A protein and the small-molecule ligand that binds it are described below.
Small molecule (SMILES): CC(=O)N[C@H]1[C@H](O[C@H]2[C@H](O)[C@@H](NC(C)=O)CO[C@@H]2CO)O[C@H](CO)[C@@H](O)[C@@H]1O

Binding-site contacts:
Ligand atom C2 contacts residue THR156 of chain 40.A at 3.9 Å.
Ligand atom C8 contacts residue ASN154 of chain 40.A at 3.9 Å.
Ligand atom C7 contacts residue GLY150 of chain 40.A at 4.3 Å.
Ligand atom C3 contacts residue THR156 of chain 40.A at 4.0 Å.
Ligand atom O7 contacts residue GLY150 of chain 40.A at 3.4 Å (h-bond).
Ligand atom C5 contacts residue THR156 of chain 40.A at 4.3 Å.
Ligand atom C1 contacts residue ASN154 of chain 40.A at 3.0 Å.
Ligand atom C2 contacts residue ASN154 of chain 40.A at 4.0 Å.
Ligand atom N2 contacts residue THR156 of chain 40.A at 3.8 Å.
Ligand atom N2 contacts residue ASN154 of chain 40.A at 3.8 Å.
Ligand atom O7 contacts residue ASN154 of chain 40.A at 3.3 Å (h-bond).
Ligand atom O5 contacts residue THR156 of chain 40.A at 4.2 Å.
Ligand atom C1 contacts residue THR156 of chain 40.A at 3.4 Å.
Ligand atom O5 contacts residue ASN154 of chain 40.A at 4.0 Å.
Ligand atom C7 contacts residue ASN154 of chain 40.A at 3.5 Å.
Ligand atom C1 contacts residue MET151 of chain 40.A at 4.4 Å (hydrophobic).

Sequence of chain 40.A:
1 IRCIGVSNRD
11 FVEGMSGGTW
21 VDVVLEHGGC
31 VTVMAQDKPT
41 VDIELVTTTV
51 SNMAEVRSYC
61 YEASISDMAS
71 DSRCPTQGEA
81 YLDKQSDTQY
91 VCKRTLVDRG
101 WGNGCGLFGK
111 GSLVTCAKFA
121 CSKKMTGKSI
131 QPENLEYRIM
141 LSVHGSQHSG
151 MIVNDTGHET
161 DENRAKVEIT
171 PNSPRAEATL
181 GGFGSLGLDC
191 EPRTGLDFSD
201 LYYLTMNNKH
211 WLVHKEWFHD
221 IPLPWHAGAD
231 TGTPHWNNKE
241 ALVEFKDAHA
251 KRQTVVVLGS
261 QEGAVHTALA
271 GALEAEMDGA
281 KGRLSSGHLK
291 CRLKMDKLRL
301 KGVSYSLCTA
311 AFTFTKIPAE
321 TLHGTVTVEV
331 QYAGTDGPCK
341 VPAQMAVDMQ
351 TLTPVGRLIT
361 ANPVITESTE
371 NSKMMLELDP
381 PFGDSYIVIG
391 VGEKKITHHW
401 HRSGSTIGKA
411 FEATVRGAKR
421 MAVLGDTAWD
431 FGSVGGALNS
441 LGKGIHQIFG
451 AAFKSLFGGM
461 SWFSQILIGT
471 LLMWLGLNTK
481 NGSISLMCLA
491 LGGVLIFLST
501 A